Sequence of chain 1.B:
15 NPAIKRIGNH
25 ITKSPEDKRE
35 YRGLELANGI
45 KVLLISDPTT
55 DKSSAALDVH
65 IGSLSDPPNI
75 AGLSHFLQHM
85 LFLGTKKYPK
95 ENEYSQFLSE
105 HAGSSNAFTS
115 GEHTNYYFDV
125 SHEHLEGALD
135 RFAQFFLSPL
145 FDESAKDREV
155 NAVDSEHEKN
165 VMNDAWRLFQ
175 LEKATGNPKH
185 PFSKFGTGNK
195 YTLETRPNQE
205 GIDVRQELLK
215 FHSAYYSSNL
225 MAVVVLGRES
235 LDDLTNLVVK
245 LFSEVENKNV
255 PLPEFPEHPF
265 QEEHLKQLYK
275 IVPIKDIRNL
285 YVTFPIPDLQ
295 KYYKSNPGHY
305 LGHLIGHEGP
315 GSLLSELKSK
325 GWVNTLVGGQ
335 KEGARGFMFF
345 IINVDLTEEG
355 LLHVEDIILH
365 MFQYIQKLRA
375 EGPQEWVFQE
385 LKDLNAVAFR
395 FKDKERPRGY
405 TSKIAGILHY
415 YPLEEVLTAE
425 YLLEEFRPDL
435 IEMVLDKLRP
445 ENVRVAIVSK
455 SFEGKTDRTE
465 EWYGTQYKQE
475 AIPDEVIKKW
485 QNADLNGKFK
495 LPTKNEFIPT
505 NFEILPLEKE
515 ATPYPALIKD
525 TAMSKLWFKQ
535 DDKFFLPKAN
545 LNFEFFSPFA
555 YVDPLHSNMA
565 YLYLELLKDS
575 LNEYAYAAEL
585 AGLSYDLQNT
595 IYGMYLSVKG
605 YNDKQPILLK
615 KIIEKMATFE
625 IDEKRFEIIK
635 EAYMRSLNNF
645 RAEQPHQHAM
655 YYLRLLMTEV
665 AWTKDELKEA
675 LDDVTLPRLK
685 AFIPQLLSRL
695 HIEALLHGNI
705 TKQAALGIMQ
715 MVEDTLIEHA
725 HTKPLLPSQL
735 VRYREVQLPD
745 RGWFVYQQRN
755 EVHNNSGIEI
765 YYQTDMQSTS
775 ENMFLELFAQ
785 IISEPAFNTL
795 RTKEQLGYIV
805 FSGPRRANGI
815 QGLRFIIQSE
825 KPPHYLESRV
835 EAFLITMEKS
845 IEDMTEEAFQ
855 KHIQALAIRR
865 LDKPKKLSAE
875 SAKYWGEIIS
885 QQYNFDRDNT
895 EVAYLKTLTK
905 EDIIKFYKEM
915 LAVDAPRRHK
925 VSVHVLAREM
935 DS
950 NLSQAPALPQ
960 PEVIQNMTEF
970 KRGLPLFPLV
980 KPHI

This protein binds this small molecule.
Small molecule (SMILES): COC(=O)[C@H](Cc1cnc[nH]1)NC(=O)CN(CCc1ccccc1)CC(=O)O

Binding-site contacts:
Ligand atom C08 contacts residue VAL331 of chain 1.B at 4.3 Å (hydrophobic).
Ligand atom C08 contacts residue GLY310 of chain 1.B at 2.9 Å.
Ligand atom N09 contacts residue LEU330 of chain 1.B at 3.5 Å (h-bond).
Ligand atom C08 contacts residue TYR580 of chain 1.B at 4.3 Å (hydrophobic).
Ligand atom N11 contacts residue VAL331 of chain 1.B at 4.1 Å.
Ligand atom C05 contacts residue GLY332 of chain 1.B at 2.9 Å.
Ligand atom C20 contacts residue LYS335 of chain 1.B at 4.0 Å.
Ligand atom C08 contacts residue LEU330 of chain 1.B at 3.4 Å (hydrophobic).
Ligand atom C08 contacts residue GLU312 of chain 1.B at 3.8 Å.
Ligand atom C15 contacts residue GLY332 of chain 1.B at 3.3 Å.
Ligand atom N09 contacts residue GLY310 of chain 1.B at 3.8 Å.
Ligand atom C07 contacts residue GLY310 of chain 1.B at 3.9 Å.
Ligand atom C10 contacts residue GLU312 of chain 1.B at 3.7 Å.
Ligand atom C01 contacts residue HIS303 of chain 1.B at 3.9 Å.
Ligand atom C07 contacts residue LEU330 of chain 1.B at 4.0 Å (hydrophobic).
Ligand atom N11 contacts residue LEU330 of chain 1.B at 4.2 Å.
Ligand atom C10 contacts residue LEU330 of chain 1.B at 4.0 Å (hydrophobic).
Ligand atom N12 contacts residue GLY332 of chain 1.B at 2.3 Å (h-bond).
Ligand atom C23 contacts residue VAL331 of chain 1.B at 4.3 Å (hydrophobic).
Ligand atom C25 contacts residue GLN334 of chain 1.B at 4.4 Å.
Ligand atom C17 contacts residue GLN334 of chain 1.B at 4.3 Å.
Ligand atom N12 contacts residue GLY333 of chain 1.B at 4.4 Å.
Ligand atom C07 contacts residue GLY332 of chain 1.B at 4.3 Å.
Ligand atom C06 contacts residue GLY310 of chain 1.B at 3.6 Å.
Ligand atom C03 contacts residue GLY332 of chain 1.B at 4.1 Å.
Ligand atom C01 contacts residue HIS307 of chain 1.B at 3.5 Å.
Ligand atom O04 contacts residue TYR580 of chain 1.B at 3.9 Å.
Ligand atom C06 contacts residue VAL331 of chain 1.B at 3.8 Å (hydrophobic).
Ligand atom C01 contacts residue GLY306 of chain 1.B at 3.6 Å.
Ligand atom C06 contacts residue GLY332 of chain 1.B at 3.3 Å.
Ligand atom C05 contacts residue GLY310 of chain 1.B at 4.4 Å.
Ligand atom C05 contacts residue GLY306 of chain 1.B at 4.3 Å.
Ligand atom C24 contacts residue VAL331 of chain 1.B at 4.3 Å (hydrophobic).
Ligand atom C07 contacts residue VAL331 of chain 1.B at 4.0 Å (hydrophobic).
Ligand atom O02 contacts residue GLY332 of chain 1.B at 4.5 Å.
Ligand atom N09 contacts residue GLU312 of chain 1.B at 2.8 Å (salt-bridge).
Ligand atom C13 contacts residue GLY332 of chain 1.B at 3.2 Å.
Ligand atom N09 contacts residue TYR580 of chain 1.B at 4.4 Å.
Ligand atom O14 contacts residue GLY332 of chain 1.B at 4.3 Å.
Ligand atom C03 contacts residue GLY306 of chain 1.B at 4.4 Å.